Binding-site contacts:
Ligand atom C2A contacts residue TYR144 of chain 39.A at 3.6 Å (hydrophobic).
Ligand atom C3A contacts residue TYR144 of chain 39.A at 3.7 Å (hydrophobic).
Ligand atom C5B contacts residue TYR144 of chain 39.A at 3.7 Å (hydrophobic).
Ligand atom CM2 contacts residue ILE122 of chain 39.A at 3.5 Å (hydrophobic).
Ligand atom C6B contacts residue LEU181 of chain 39.A at 3.5 Å (hydrophobic).
Ligand atom F1 contacts residue LEU217 of chain 39.A at 3.3 Å.
Ligand atom CM6 contacts residue TYR144 of chain 39.A at 3.6 Å (hydrophobic).
Ligand atom F3 contacts residue TYR142 of chain 39.A at 2.6 Å.
Ligand atom F2 contacts residue PHE179 of chain 39.A at 3.6 Å.
Ligand atom C1B contacts residue ILE98 of chain 39.A at 3.7 Å (hydrophobic).
Ligand atom C1B contacts residue LEU181 of chain 39.A at 3.8 Å (hydrophobic).
Ligand atom C3 contacts residue LEU100 of chain 39.A at 3.6 Å (hydrophobic).
Ligand atom N3A contacts residue LEU217 of chain 39.A at 3.6 Å.
Ligand atom O1A contacts residue TYR144 of chain 39.A at 3.3 Å.
Ligand atom F1 contacts residue MET124 of chain 39.A at 3.5 Å.
Ligand atom C3A contacts residue PHE179 of chain 39.A at 3.4 Å (hydrophobic).
Ligand atom C4 contacts residue LEU100 of chain 39.A at 3.7 Å (hydrophobic).
Ligand atom O1 contacts residue MET214 of chain 39.A at 3.3 Å.
Ligand atom F3 contacts residue TYR144 of chain 39.A at 3.2 Å.
Ligand atom O1B contacts residue ILE98 of chain 39.A at 3.1 Å.
Ligand atom C4 contacts residue TYR190 of chain 39.A at 3.6 Å (hydrophobic).
Ligand atom N3A contacts residue PHE179 of chain 39.A at 3.2 Å.
Ligand atom CM3 contacts residue ASN212 of chain 39.A at 3.6 Å.
Ligand atom F2 contacts residue VAL168 of chain 39.A at 2.9 Å.
Ligand atom N1A contacts residue TYR144 of chain 39.A at 3.3 Å.
Ligand atom O1 contacts residue LEU100 of chain 39.A at 3.7 Å.
Ligand atom F1 contacts residue TYR142 of chain 39.A at 3.3 Å.
Ligand atom N2 contacts residue LEU100 of chain 39.A at 3.8 Å.
Ligand atom C5B contacts residue LEU181 of chain 39.A at 3.5 Å (hydrophobic).
Ligand atom CM4 contacts residue TYR142 of chain 39.A at 3.5 Å (hydrophobic).
Ligand atom CM3 contacts residue TYR190 of chain 39.A at 3.7 Å (hydrophobic).
Ligand atom F3 contacts residue MET143 of chain 39.A at 3.3 Å.
Ligand atom C1C contacts residue MET214 of chain 39.A at 3.5 Å (hydrophobic).
Ligand atom F2 contacts residue TYR142 of chain 39.A at 3.6 Å.
Ligand atom C2A contacts residue PHE179 of chain 39.A at 3.5 Å (hydrophobic).
Ligand atom N1A contacts residue PHE179 of chain 39.A at 3.6 Å.
Ligand atom CM6 contacts residue LEU184 of chain 39.A at 3.4 Å (hydrophobic).
Ligand atom F3 contacts residue ALA166 of chain 39.A at 3.2 Å.
Ligand atom CM6 contacts residue MET214 of chain 39.A at 3.4 Å (hydrophobic).
Ligand atom C4B contacts residue LEU181 of chain 39.A at 3.8 Å (hydrophobic).

Sequence of chain 39.A:
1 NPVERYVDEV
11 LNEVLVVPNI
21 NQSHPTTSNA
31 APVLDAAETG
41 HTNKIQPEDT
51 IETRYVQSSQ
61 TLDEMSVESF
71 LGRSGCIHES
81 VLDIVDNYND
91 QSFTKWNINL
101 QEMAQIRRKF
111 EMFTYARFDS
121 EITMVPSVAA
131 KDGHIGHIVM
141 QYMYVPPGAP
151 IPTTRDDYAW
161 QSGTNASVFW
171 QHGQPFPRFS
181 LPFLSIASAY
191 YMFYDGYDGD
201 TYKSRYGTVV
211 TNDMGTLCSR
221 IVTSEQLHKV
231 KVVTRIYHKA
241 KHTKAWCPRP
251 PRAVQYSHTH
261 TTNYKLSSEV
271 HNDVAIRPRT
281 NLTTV

This small molecule binds to this protein.
Small molecule (SMILES): Cc1cc(CCCOc2c(C)cc(-c3noc(C(F)(F)F)n3)cc2C)on1

Sequence of chain 39.C:
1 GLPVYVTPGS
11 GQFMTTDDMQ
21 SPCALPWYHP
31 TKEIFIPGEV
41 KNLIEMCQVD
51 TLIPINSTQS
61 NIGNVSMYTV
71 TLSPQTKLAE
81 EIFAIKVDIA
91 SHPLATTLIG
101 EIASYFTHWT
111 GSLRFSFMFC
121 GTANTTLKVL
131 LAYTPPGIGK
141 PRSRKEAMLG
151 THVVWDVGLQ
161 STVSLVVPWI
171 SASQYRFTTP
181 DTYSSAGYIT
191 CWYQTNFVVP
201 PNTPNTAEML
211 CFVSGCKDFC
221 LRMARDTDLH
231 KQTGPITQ